Sequence of chain 1.A:
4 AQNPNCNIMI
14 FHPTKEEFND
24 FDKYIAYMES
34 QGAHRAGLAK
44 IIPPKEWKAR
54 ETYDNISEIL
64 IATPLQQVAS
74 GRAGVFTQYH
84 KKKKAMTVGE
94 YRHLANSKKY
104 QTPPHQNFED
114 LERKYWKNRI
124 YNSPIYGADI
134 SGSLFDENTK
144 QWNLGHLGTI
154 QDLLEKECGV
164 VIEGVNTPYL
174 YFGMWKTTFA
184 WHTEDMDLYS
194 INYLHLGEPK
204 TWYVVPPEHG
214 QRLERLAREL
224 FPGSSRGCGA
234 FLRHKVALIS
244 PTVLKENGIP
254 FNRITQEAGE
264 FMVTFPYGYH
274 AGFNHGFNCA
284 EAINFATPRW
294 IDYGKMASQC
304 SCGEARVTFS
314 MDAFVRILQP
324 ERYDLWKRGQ

A protein and the small-molecule ligand that binds it are described below.
Small molecule (SMILES): O=C(CCCc1ccccc1)Nc1cnccc1C(=O)O

Binding-site contacts:
Ligand atom O1 contacts residue LYS203 of chain 1.A at 3.9 Å.
Ligand atom N2 contacts residue PHE182 of chain 1.A at 3.6 Å.
Ligand atom C10 contacts residue LYS238 of chain 1.A at 4.0 Å.
Ligand atom N1 contacts residue FE21 of chain 1.C at 2.1 Å.
Ligand atom C4 contacts residue FE21 of chain 1.C at 3.0 Å.
Ligand atom O1 contacts residue PHE182 of chain 1.A at 3.5 Å.
Ligand atom C7 contacts residue PHE182 of chain 1.A at 3.8 Å (hydrophobic).
Ligand atom C3 contacts residue ASN195 of chain 1.A at 3.9 Å.
Ligand atom O1 contacts residue TYR129 of chain 1.A at 2.4 Å (h-bond).
Ligand atom C4 contacts residue TRP205 of chain 1.A at 3.6 Å (hydrophobic).
Ligand atom N1 contacts residue PHE182 of chain 1.A at 3.9 Å.
Ligand atom C3 contacts residue PHE182 of chain 1.A at 3.7 Å (hydrophobic).
Ligand atom O2 contacts residue TYR129 of chain 1.A at 3.5 Å (h-bond).
Ligand atom C6 contacts residue PHE182 of chain 1.A at 3.6 Å (hydrophobic).
Ligand atom C5 contacts residue FE21 of chain 1.C at 3.0 Å.
Ligand atom C12 contacts residue LYS238 of chain 1.A at 3.9 Å.
Ligand atom C1 contacts residue PHE182 of chain 1.A at 3.7 Å (hydrophobic).
Ligand atom O2 contacts residue ASN195 of chain 1.A at 3.3 Å (h-bond).
Ligand atom C1 contacts residue LYS203 of chain 1.A at 3.8 Å.
Ligand atom C8 contacts residue TYR174 of chain 1.A at 4.0 Å (hydrophobic).
Ligand atom C10 contacts residue ASP132 of chain 1.A at 3.3 Å.
Ligand atom C14 contacts residue HIS83 of chain 1.A at 3.5 Å.
Ligand atom C16 contacts residue LEU68 of chain 1.A at 3.9 Å (hydrophobic).
Ligand atom C4 contacts residue PHE182 of chain 1.A at 3.7 Å (hydrophobic).
Ligand atom O3 contacts residue LYS238 of chain 1.A at 3.3 Å (salt-bridge).
Ligand atom C2 contacts residue PHE182 of chain 1.A at 3.6 Å (hydrophobic).
Ligand atom N2 contacts residue TYR174 of chain 1.A at 3.9 Å.
Ligand atom C8 contacts residue TYR129 of chain 1.A at 3.9 Å (hydrophobic).
Ligand atom C1 contacts residue TYR129 of chain 1.A at 3.3 Å (hydrophobic).
Ligand atom C5 contacts residue HIS185 of chain 1.A at 3.3 Å.
Ligand atom C13 contacts residue HIS83 of chain 1.A at 3.5 Å.
Ligand atom N1 contacts residue HIS185 of chain 1.A at 3.1 Å (h-bond).
Ligand atom N1 contacts residue HIS273 of chain 1.A at 3.2 Å (h-bond).
Ligand atom C15 contacts residue LEU68 of chain 1.A at 3.7 Å (hydrophobic).
Ligand atom C4 contacts residue HIS273 of chain 1.A at 3.6 Å.
Ligand atom C16 contacts residue ASP132 of chain 1.A at 3.4 Å.
Ligand atom C5 contacts residue PHE182 of chain 1.A at 4.0 Å (hydrophobic).
Ligand atom C3 contacts residue TRP205 of chain 1.A at 3.6 Å (hydrophobic).
Ligand atom O2 contacts residue LYS203 of chain 1.A at 2.9 Å (salt-bridge).
Ligand atom C11 contacts residue ASP132 of chain 1.A at 3.7 Å.